Sequence of chain 1.C:
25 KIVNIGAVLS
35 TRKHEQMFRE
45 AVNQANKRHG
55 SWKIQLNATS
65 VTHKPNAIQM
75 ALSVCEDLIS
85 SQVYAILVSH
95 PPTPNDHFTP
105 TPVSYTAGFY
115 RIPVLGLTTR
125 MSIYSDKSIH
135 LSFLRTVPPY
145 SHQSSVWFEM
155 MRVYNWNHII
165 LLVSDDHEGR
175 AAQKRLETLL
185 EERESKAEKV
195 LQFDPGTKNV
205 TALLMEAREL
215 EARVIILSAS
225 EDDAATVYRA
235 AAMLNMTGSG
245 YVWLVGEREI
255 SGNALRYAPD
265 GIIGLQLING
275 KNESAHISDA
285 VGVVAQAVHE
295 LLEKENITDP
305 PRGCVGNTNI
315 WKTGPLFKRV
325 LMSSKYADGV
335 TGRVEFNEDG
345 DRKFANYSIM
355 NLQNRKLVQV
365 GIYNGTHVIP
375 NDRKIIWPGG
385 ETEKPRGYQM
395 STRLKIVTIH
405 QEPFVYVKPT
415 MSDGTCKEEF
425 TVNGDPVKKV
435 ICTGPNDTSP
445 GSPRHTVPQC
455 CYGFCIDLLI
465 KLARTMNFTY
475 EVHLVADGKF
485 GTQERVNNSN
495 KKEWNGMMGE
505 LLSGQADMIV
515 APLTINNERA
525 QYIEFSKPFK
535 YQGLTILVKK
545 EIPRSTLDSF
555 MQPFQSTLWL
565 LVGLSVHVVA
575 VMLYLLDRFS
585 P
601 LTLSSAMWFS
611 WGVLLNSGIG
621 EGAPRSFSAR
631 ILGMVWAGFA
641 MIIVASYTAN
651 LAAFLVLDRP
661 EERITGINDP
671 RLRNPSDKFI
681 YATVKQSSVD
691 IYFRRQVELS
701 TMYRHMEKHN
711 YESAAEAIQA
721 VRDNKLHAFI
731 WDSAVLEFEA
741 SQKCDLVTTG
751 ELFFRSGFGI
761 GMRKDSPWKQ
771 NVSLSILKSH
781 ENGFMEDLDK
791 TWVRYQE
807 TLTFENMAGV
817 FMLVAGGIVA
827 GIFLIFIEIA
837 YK

A small-molecule ligand and the protein it binds are described below.
Small molecule (SMILES): CC(=O)N[C@@H]1[C@@H](O)[C@H](O)[C@@H](CO)O[C@H]1O

Binding-site contacts:
Ligand atom C6 contacts residue ILE373 of chain 1.C at 3.8 Å (hydrophobic).
Ligand atom O6 contacts residue ILE373 of chain 1.C at 3.9 Å.
Ligand atom C5 contacts residue ILE373 of chain 1.C at 4.4 Å (hydrophobic).
Ligand atom N2 contacts residue HIS371 of chain 1.C at 3.4 Å.
Ligand atom O5 contacts residue ASN368 of chain 1.C at 2.4 Å (h-bond).
Ligand atom C8 contacts residue THR370 of chain 1.C at 3.8 Å.
Ligand atom C3 contacts residue ASN368 of chain 1.C at 3.2 Å.
Ligand atom C7 contacts residue THR370 of chain 1.C at 4.5 Å.
Ligand atom C4 contacts residue ASN368 of chain 1.C at 3.4 Å.
Ligand atom C2 contacts residue HIS371 of chain 1.C at 4.2 Å.
Ligand atom N2 contacts residue ASN368 of chain 1.C at 3.7 Å.
Ligand atom C1 contacts residue HIS371 of chain 1.C at 3.8 Å.
Ligand atom N2 contacts residue THR370 of chain 1.C at 4.2 Å.
Ligand atom C2 contacts residue ASN368 of chain 1.C at 2.5 Å.
Ligand atom O5 contacts residue HIS371 of chain 1.C at 4.2 Å.
Ligand atom O5 contacts residue ILE373 of chain 1.C at 3.9 Å.
Ligand atom C1 contacts residue ASN368 of chain 1.C at 1.4 Å.
Ligand atom C7 contacts residue HIS371 of chain 1.C at 4.3 Å.
Ligand atom O3 contacts residue ASN368 of chain 1.C at 3.4 Å (h-bond).
Ligand atom C6 contacts residue ASN368 of chain 1.C at 4.4 Å.
Ligand atom C5 contacts residue ASN368 of chain 1.C at 3.4 Å.
Ligand atom O6 contacts residue ASN368 of chain 1.C at 4.0 Å.